This protein binds this small molecule.
Small molecule (SMILES): CC(=O)N[C@@H]1[C@@H](O)[C@H](O)[C@@H](CO)O[C@H]1O

Sequence of chain 1.A:
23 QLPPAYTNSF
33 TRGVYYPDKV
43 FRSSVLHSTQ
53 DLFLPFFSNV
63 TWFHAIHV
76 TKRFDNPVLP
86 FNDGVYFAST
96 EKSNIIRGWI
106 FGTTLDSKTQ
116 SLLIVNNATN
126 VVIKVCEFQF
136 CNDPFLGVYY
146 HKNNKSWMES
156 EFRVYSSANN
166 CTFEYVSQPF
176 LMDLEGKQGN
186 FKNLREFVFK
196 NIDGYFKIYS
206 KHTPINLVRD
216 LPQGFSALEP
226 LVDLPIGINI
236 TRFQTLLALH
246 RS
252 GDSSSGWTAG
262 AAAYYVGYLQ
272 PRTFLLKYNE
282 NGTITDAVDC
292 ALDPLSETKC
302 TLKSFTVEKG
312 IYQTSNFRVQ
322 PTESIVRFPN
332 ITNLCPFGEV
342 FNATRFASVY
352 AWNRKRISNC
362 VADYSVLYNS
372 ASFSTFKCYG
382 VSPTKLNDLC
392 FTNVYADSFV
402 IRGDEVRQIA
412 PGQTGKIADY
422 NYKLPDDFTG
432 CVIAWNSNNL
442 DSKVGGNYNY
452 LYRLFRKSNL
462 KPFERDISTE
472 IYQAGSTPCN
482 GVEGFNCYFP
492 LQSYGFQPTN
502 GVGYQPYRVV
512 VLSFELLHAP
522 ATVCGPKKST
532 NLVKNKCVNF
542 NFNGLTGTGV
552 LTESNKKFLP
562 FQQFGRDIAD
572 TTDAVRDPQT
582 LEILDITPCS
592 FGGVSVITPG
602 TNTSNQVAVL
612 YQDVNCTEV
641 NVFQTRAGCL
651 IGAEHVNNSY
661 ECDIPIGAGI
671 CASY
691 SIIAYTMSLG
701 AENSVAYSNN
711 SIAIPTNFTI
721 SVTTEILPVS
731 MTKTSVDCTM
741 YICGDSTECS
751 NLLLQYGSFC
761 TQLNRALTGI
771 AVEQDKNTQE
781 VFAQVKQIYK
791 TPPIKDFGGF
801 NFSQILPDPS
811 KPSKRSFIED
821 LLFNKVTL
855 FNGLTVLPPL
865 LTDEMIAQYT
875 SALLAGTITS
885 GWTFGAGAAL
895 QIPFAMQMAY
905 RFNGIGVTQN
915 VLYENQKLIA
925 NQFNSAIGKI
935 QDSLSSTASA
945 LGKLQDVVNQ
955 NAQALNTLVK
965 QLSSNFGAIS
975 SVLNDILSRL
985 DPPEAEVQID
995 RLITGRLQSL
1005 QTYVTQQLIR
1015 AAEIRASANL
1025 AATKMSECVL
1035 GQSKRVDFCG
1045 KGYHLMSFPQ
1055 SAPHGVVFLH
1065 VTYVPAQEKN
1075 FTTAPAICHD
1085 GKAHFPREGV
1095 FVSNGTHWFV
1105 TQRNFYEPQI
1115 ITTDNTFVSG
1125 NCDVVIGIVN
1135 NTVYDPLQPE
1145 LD

Binding-site contacts:
Ligand atom C7 contacts residue ASN657 of chain 1.A at 3.1 Å.
Ligand atom C4 contacts residue ASN657 of chain 1.A at 4.2 Å.
Ligand atom O7 contacts residue ASN657 of chain 1.A at 2.9 Å (h-bond).
Ligand atom C8 contacts residue ASN657 of chain 1.A at 4.3 Å.
Ligand atom O5 contacts residue ASN657 of chain 1.A at 2.4 Å (h-bond).
Ligand atom C3 contacts residue ASN657 of chain 1.A at 3.8 Å.
Ligand atom N2 contacts residue ASN657 of chain 1.A at 2.9 Å (h-bond).
Ligand atom C1 contacts residue ASN657 of chain 1.A at 1.4 Å.
Ligand atom C5 contacts residue ASN657 of chain 1.A at 3.7 Å.
Ligand atom C2 contacts residue ASN657 of chain 1.A at 2.5 Å.